Sequence of chain 1.B:
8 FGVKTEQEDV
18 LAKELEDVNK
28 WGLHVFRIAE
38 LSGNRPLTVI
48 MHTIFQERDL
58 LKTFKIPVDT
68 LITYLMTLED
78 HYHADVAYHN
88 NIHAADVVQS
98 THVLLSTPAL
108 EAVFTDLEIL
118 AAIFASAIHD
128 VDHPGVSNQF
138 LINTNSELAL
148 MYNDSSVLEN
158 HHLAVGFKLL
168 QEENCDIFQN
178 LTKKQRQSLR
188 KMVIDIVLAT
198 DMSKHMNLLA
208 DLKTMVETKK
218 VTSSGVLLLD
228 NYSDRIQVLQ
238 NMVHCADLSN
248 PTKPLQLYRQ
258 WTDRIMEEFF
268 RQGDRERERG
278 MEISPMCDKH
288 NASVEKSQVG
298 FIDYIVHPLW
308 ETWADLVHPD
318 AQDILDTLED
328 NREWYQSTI

A protein and the small-molecule ligand that binds it are described below.
Small molecule (SMILES): COc1ccc2ccc(=O)oc2c1CC=C(C)C

Binding-site contacts:
Ligand atom O01 contacts residue PHE298 of chain 1.B at 3.4 Å.
Ligand atom O03 contacts residue GLN295 of chain 1.B at 2.6 Å (h-bond).
Ligand atom C07 contacts residue PHE298 of chain 1.B at 4.0 Å (hydrophobic).
Ligand atom C12 contacts residue TYR85 of chain 1.B at 3.6 Å (hydrophobic).
Ligand atom C17 contacts residue GLN295 of chain 1.B at 4.3 Å.
Ligand atom C13 contacts residue MET283 of chain 1.B at 3.5 Å (hydrophobic).
Ligand atom C10 contacts residue TYR85 of chain 1.B at 3.7 Å (hydrophobic).
Ligand atom C07 contacts residue ASN247 of chain 1.B at 4.3 Å.
Ligand atom C06 contacts residue PHE298 of chain 1.B at 3.4 Å (hydrophobic).
Ligand atom C15 contacts residue ILE262 of chain 1.B at 3.6 Å (hydrophobic).
Ligand atom C07 contacts residue TYR85 of chain 1.B at 4.1 Å (hydrophobic).
Ligand atom C12 contacts residue ASN247 of chain 1.B at 3.0 Å.
Ligand atom C17 contacts residue MET263 of chain 1.B at 3.8 Å (hydrophobic).
Ligand atom C06 contacts residue ILE262 of chain 1.B at 4.4 Å (hydrophobic).
Ligand atom C15 contacts residue THR259 of chain 1.B at 4.3 Å.
Ligand atom O03 contacts residue ILE262 of chain 1.B at 3.3 Å.
Ligand atom O01 contacts residue ILE262 of chain 1.B at 4.2 Å.
Ligand atom C18 contacts residue PHE266 of chain 1.B at 4.1 Å (hydrophobic).
Ligand atom C09 contacts residue PHE266 of chain 1.B at 4.2 Å (hydrophobic).
Ligand atom C17 contacts residue SER294 of chain 1.B at 4.1 Å.
Ligand atom C09 contacts residue GLN295 of chain 1.B at 3.7 Å.
Ligand atom O03 contacts residue THR259 of chain 1.B at 3.3 Å (h-bond).
Ligand atom C16 contacts residue PHE298 of chain 1.B at 3.9 Å (hydrophobic).
Ligand atom C17 contacts residue PHE266 of chain 1.B at 3.7 Å (hydrophobic).
Ligand atom O01 contacts residue GLN295 of chain 1.B at 3.1 Å (h-bond).
Ligand atom C13 contacts residue PHE266 of chain 1.B at 4.2 Å (hydrophobic).
Ligand atom C14 contacts residue ASN247 of chain 1.B at 3.4 Å.
Ligand atom O02 contacts residue PHE298 of chain 1.B at 4.4 Å.
Ligand atom C17 contacts residue MET283 of chain 1.B at 3.2 Å (hydrophobic).
Ligand atom C15 contacts residue PHE298 of chain 1.B at 4.3 Å (hydrophobic).
Ligand atom C08 contacts residue PHE298 of chain 1.B at 4.0 Å (hydrophobic).
Ligand atom C15 contacts residue GLN295 of chain 1.B at 3.2 Å.
Ligand atom C07 contacts residue ILE262 of chain 1.B at 4.2 Å (hydrophobic).
Ligand atom C16 contacts residue SER294 of chain 1.B at 4.2 Å.
Ligand atom C16 contacts residue MET283 of chain 1.B at 3.0 Å (hydrophobic).
Ligand atom C14 contacts residue ILE262 of chain 1.B at 4.1 Å (hydrophobic).
Ligand atom C05 contacts residue PHE298 of chain 1.B at 3.7 Å (hydrophobic).
Ligand atom C10 contacts residue ILE262 of chain 1.B at 4.3 Å (hydrophobic).
Ligand atom C13 contacts residue GLN295 of chain 1.B at 3.8 Å.
Ligand atom C04 contacts residue PHE298 of chain 1.B at 3.6 Å (hydrophobic).